Sequence of chain 1.A:
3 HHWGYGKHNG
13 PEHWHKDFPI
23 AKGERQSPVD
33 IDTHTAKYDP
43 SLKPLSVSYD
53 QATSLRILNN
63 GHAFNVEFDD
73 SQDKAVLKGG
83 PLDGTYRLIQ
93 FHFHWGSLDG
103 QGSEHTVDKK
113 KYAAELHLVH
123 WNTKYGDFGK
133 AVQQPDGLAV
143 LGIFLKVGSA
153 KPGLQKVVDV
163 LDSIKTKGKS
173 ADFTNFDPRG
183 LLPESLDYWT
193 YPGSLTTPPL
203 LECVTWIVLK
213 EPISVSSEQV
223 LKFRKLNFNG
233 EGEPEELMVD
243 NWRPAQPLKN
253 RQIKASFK

This small molecule binds to this protein.
Small molecule (SMILES): COc1ccc(C[C@@]2(O)NC(=S)NC2=O)c(OC)c1

Binding-site contacts:
Ligand atom N18 contacts residue THR198 of chain 1.A at 3.7 Å.
Ligand atom O19 contacts residue THR198 of chain 1.A at 3.3 Å (h-bond).
Ligand atom O14 contacts residue THR198 of chain 1.A at 3.6 Å.
Ligand atom C13 contacts residue HIS94 of chain 1.A at 3.6 Å.
Ligand atom C8 contacts residue LEU197 of chain 1.A at 3.8 Å (hydrophobic).
Ligand atom O19 contacts residue THR199 of chain 1.A at 2.6 Å (h-bond).
Ligand atom C13 contacts residue HIS96 of chain 1.A at 3.9 Å.
Ligand atom C11 contacts residue THR199 of chain 1.A at 3.6 Å.
Ligand atom C10 contacts residue LEU197 of chain 1.A at 3.9 Å (hydrophobic).
Ligand atom O19 contacts residue LEU197 of chain 1.A at 3.6 Å.
Ligand atom S17 contacts residue VAL142 of chain 1.A at 3.8 Å.
Ligand atom O2 contacts residue PHE130 of chain 1.A at 3.7 Å.
Ligand atom C10 contacts residue VAL121 of chain 1.A at 3.3 Å (hydrophobic).
Ligand atom S17 contacts residue ZN1 of chain 1.B at 3.5 Å.
Ligand atom O14 contacts residue THR199 of chain 1.A at 3.2 Å.
Ligand atom C5 contacts residue THR199 of chain 1.A at 3.6 Å.
Ligand atom N15 contacts residue THR198 of chain 1.A at 3.1 Å (h-bond).
Ligand atom C4 contacts residue LEU197 of chain 1.A at 3.9 Å (hydrophobic).
Ligand atom O9 contacts residue LEU197 of chain 1.A at 3.9 Å.
Ligand atom S17 contacts residue HIS119 of chain 1.A at 3.8 Å.
Ligand atom C10 contacts residue LEU140 of chain 1.A at 3.9 Å (hydrophobic).
Ligand atom S17 contacts residue TRP208 of chain 1.A at 3.9 Å.
Ligand atom C13 contacts residue ZN1 of chain 1.B at 3.0 Å.
Ligand atom N15 contacts residue ZN1 of chain 1.B at 1.9 Å.
Ligand atom C12 contacts residue THR199 of chain 1.A at 3.6 Å.
Ligand atom O14 contacts residue HIS96 of chain 1.A at 3.2 Å.
Ligand atom O14 contacts residue HIS94 of chain 1.A at 3.7 Å.
Ligand atom C16 contacts residue ZN1 of chain 1.B at 3.0 Å.
Ligand atom O14 contacts residue ZN1 of chain 1.B at 3.2 Å.
Ligand atom N18 contacts residue LEU197 of chain 1.A at 3.9 Å.
Ligand atom N15 contacts residue HIS94 of chain 1.A at 3.0 Å (h-bond).
Ligand atom C16 contacts residue THR198 of chain 1.A at 3.8 Å.
Ligand atom C16 contacts residue HIS94 of chain 1.A at 3.8 Å.
Ligand atom N15 contacts residue HIS96 of chain 1.A at 3.4 Å (h-bond).
Ligand atom C4 contacts residue PRO201 of chain 1.A at 3.8 Å (hydrophobic).
Ligand atom C7 contacts residue LEU197 of chain 1.A at 3.8 Å (hydrophobic).
Ligand atom N15 contacts residue HIS119 of chain 1.A at 3.5 Å (h-bond).
Ligand atom C13 contacts residue THR198 of chain 1.A at 3.4 Å.
Ligand atom C3 contacts residue LEU197 of chain 1.A at 3.6 Å (hydrophobic).
Ligand atom C8 contacts residue PHE130 of chain 1.A at 3.8 Å (hydrophobic).